Binding-site contacts:
Ligand atom P1 contacts residue 91T1 of chain 1.G at 0.1 Å.
Ligand atom C3 contacts residue 91T1 of chain 1.G at 0.1 Å.
Ligand atom O12 contacts residue 91T1 of chain 1.G at 0.2 Å (h-bond).
Ligand atom O3 contacts residue 91T1 of chain 1.G at 1.6 Å.
Ligand atom O10 contacts residue 91T1 of chain 1.G at 0.1 Å (h-bond).
Ligand atom N contacts residue 91T1 of chain 1.G at 0.1 Å (h-bond).
Ligand atom C11 contacts residue 91T1 of chain 1.G at 0.1 Å.
Ligand atom N1 contacts residue 91T1 of chain 1.G at 0.1 Å (h-bond).
Ligand atom O contacts residue 91T1 of chain 1.G at 0.1 Å (h-bond).
Ligand atom O13 contacts residue LYS371 of chain 1.A at 2.5 Å (salt-bridge).
Ligand atom C7 contacts residue 91T1 of chain 1.G at 0.3 Å.
Ligand atom C2 contacts residue 91T1 of chain 1.G at 0.1 Å.
Ligand atom O6 contacts residue 91T1 of chain 1.G at 0.2 Å (h-bond).
Ligand atom C4 contacts residue 91T1 of chain 1.G at 0.2 Å.
Ligand atom O14 contacts residue MG1 of chain 1.E at 2.0 Å.
Ligand atom C6 contacts residue 91T1 of chain 1.G at 0.9 Å.
Ligand atom O9 contacts residue MG1 of chain 1.E at 2.2 Å.
Ligand atom P2 contacts residue 91T1 of chain 1.G at 0.1 Å.
Ligand atom O14 contacts residue 91T1 of chain 1.G at 0.2 Å (h-bond).
Ligand atom C13 contacts residue 91T1 of chain 1.G at 0.1 Å.
Ligand atom C10 contacts residue 91T1 of chain 1.G at 0.1 Å.
Ligand atom O11 contacts residue 91T1 of chain 1.G at 0.1 Å (h-bond).
Ligand atom O6 contacts residue MG1 of chain 1.D at 2.3 Å.
Ligand atom C9 contacts residue 91T1 of chain 1.G at 0.1 Å.
Ligand atom C5 contacts residue 91T1 of chain 1.G at 0.4 Å.
Ligand atom P contacts residue 91T1 of chain 1.G at 0.2 Å.
Ligand atom O9 contacts residue 91T1 of chain 1.G at 0.1 Å (h-bond).
Ligand atom O13 contacts residue 91T1 of chain 1.G at 0.1 Å (h-bond).
Ligand atom O4 contacts residue 91T1 of chain 1.G at 0.1 Å (h-bond).
Ligand atom O7 contacts residue 91T1 of chain 1.G at 0.1 Å (h-bond).
Ligand atom O1 contacts residue 91T1 of chain 1.G at 0.2 Å (h-bond).
Ligand atom O8 contacts residue 91T1 of chain 1.G at 0.2 Å (h-bond).
Ligand atom C1 contacts residue 91T1 of chain 1.G at 0.1 Å.
Ligand atom C contacts residue 91T1 of chain 1.G at 0.1 Å.
Ligand atom O6 contacts residue MG1 of chain 1.E at 2.2 Å.
Ligand atom C12 contacts residue 91T1 of chain 1.G at 0.1 Å.
Ligand atom O5 contacts residue 91T1 of chain 1.G at 0.1 Å (h-bond).
Ligand atom C8 contacts residue 91T1 of chain 1.G at 0.0 Å.
Ligand atom O15 contacts residue 91T1 of chain 1.G at 0.0 Å (h-bond).
Ligand atom O2 contacts residue 91T1 of chain 1.G at 0.9 Å (h-bond).

Sequence of chain 1.A:
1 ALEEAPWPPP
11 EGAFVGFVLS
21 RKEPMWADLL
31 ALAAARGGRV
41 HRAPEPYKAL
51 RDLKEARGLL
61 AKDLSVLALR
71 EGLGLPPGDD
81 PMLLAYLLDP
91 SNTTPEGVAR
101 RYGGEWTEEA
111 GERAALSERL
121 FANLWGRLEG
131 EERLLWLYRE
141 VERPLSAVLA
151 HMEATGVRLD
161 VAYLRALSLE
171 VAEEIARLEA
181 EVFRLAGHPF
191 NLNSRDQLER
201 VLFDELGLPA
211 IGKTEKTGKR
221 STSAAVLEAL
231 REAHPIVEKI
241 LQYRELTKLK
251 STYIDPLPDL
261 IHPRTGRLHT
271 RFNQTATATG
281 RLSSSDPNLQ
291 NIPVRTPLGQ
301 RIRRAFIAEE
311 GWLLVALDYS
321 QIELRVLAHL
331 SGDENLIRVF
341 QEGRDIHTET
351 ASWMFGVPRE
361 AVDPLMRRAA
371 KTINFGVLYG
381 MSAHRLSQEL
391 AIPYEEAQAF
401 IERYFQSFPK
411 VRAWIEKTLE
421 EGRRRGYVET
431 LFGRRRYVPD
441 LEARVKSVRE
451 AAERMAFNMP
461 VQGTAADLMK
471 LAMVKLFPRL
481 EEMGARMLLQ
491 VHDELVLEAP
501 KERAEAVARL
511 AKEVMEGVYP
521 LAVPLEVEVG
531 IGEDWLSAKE

The small molecule below binds the protein below.
Small molecule (SMILES): O=[N+]([O-])c1cc(C#CC[C@H](O)CO)cn1[C@H]1C[C@H](O)[C@@H](COP(=O)(O)OP(=O)(O)OP(=O)(O)O)O1